Binding-site contacts:
Ligand atom CAA contacts residue ALA74 of chain 1.M at 3.7 Å (hydrophobic).
Ligand atom C2 contacts residue TRP543 of chain 1.N at 3.4 Å (hydrophobic).
Ligand atom OAE contacts residue VAL148 of chain 1.M at 3.7 Å.
Ligand atom NAQ contacts residue TRP543 of chain 1.N at 3.4 Å.
Ligand atom N1 contacts residue GLY73 of chain 1.M at 3.5 Å.
Ligand atom NAP contacts residue GLY73 of chain 1.M at 3.6 Å.
Ligand atom CAA contacts residue GLY73 of chain 1.M at 3.6 Å.
Ligand atom C4 contacts residue ARG337 of chain 1.N at 3.4 Å.
Ligand atom CAH contacts residue ARG337 of chain 1.N at 3.7 Å.
Ligand atom OAT contacts residue PHE158 of chain 1.M at 3.1 Å.
Ligand atom OAE contacts residue ALA74 of chain 1.M at 3.6 Å.
Ligand atom NAP contacts residue TRP543 of chain 1.N at 3.6 Å.
Ligand atom CAK contacts residue PHE158 of chain 1.M at 3.5 Å (hydrophobic).
Ligand atom SBB contacts residue ARG337 of chain 1.N at 3.7 Å.
Ligand atom C4 contacts residue PHE158 of chain 1.M at 3.6 Å (hydrophobic).
Ligand atom CAU contacts residue TRP543 of chain 1.N at 3.4 Å (hydrophobic).
Ligand atom CAB contacts residue VAL540 of chain 1.N at 3.6 Å (hydrophobic).
Ligand atom CAC contacts residue FAD1 of chain 1.LB at 3.6 Å.
Ligand atom N3 contacts residue TRP543 of chain 1.N at 3.4 Å.
Ligand atom CAW contacts residue PRO149 of chain 1.M at 3.5 Å (hydrophobic).
Ligand atom N3 contacts residue ARG337 of chain 1.N at 3.3 Å (salt-bridge).
Ligand atom CAJ contacts residue PRO149 of chain 1.M at 3.8 Å (hydrophobic).
Ligand atom CAC contacts residue ARG337 of chain 1.N at 3.5 Å.
Ligand atom CAW contacts residue ARG337 of chain 1.N at 3.8 Å.
Ligand atom N1 contacts residue TRP543 of chain 1.N at 3.4 Å.
Ligand atom OAG contacts residue ARG337 of chain 1.N at 2.5 Å (salt-bridge).
Ligand atom OAS contacts residue TRP543 of chain 1.N at 3.7 Å.
Ligand atom C6 contacts residue TRP543 of chain 1.N at 3.4 Å (hydrophobic).
Ligand atom CBA contacts residue PRO149 of chain 1.M at 3.7 Å (hydrophobic).
Ligand atom OAS contacts residue MET539 of chain 1.N at 3.2 Å.
Ligand atom NAQ contacts residue ARG337 of chain 1.N at 3.5 Å (salt-bridge).
Ligand atom OAD contacts residue GLY73 of chain 1.M at 3.7 Å.
Ligand atom CAJ contacts residue ARG337 of chain 1.N at 3.6 Å.
Ligand atom OAT contacts residue ARG337 of chain 1.N at 2.7 Å (salt-bridge).
Ligand atom OAD contacts residue TRP543 of chain 1.N at 3.6 Å.
Ligand atom C5 contacts residue MET539 of chain 1.N at 3.6 Å (hydrophobic).
Ligand atom CAI contacts residue ALA157 of chain 1.M at 3.6 Å (hydrophobic).
Ligand atom OAD contacts residue LYS208 of chain 1.M at 3.2 Å.
Ligand atom CAK contacts residue VAL148 of chain 1.M at 3.5 Å (hydrophobic).
Ligand atom CAC contacts residue MET311 of chain 1.N at 3.5 Å (hydrophobic).

This protein binds this small molecule.
Small molecule (SMILES): COC(=O)c1ccccc1CS(=O)(=O)NC(=O)Nc1nc(OC)cc(OC)n1

Sequence of chain 1.M:
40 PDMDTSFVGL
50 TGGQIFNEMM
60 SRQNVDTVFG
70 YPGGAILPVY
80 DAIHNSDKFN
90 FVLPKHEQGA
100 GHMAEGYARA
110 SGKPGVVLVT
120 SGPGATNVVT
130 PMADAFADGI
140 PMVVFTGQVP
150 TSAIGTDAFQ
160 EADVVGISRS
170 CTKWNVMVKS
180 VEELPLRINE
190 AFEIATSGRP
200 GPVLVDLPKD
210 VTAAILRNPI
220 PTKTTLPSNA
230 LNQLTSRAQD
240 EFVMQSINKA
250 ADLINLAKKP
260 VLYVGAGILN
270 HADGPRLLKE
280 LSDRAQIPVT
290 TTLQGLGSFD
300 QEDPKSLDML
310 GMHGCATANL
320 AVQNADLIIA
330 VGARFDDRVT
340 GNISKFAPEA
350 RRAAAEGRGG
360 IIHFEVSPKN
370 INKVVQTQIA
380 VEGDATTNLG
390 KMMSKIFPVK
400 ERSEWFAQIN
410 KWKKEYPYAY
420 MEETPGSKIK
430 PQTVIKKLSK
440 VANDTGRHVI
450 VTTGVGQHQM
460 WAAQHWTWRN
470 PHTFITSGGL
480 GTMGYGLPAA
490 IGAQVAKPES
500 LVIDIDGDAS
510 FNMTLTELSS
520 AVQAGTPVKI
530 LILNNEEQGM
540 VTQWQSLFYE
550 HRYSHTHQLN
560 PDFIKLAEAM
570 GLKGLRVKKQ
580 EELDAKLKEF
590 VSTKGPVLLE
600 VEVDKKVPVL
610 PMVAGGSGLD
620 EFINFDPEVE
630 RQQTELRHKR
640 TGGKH

Sequence of chain 1.N:
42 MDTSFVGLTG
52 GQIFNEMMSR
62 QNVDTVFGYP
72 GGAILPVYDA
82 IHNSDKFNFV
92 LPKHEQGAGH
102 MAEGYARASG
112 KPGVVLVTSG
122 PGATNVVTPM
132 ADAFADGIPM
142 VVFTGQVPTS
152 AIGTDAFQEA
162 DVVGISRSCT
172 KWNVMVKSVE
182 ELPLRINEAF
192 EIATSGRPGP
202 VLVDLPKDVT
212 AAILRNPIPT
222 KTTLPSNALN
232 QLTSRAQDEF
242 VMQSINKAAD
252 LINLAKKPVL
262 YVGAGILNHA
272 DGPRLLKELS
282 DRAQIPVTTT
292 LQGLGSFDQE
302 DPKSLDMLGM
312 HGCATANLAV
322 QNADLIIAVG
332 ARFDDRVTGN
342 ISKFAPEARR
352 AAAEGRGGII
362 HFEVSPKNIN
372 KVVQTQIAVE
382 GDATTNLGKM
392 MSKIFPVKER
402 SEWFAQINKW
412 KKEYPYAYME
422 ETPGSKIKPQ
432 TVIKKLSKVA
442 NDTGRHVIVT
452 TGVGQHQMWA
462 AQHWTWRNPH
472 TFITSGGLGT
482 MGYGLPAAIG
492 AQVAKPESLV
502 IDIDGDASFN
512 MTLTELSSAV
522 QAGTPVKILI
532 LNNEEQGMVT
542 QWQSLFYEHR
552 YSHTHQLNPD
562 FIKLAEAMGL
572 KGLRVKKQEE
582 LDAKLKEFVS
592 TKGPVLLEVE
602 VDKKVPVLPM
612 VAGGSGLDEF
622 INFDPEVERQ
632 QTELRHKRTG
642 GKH